Binding-site contacts:
Ligand atom O44 contacts residue ARG162 of chain 2.A at 2.8 Å (salt-bridge).
Ligand atom C23 contacts residue VAL112 of chain 2.A at 3.4 Å (hydrophobic).
Ligand atom O63 contacts residue ARG164 of chain 2.A at 3.3 Å.
Ligand atom O48 contacts residue ARG45 of chain 2.A at 3.0 Å (salt-bridge).
Ligand atom C01 contacts residue MET181 of chain 2.A at 3.7 Å (hydrophobic).
Ligand atom C33 contacts residue ASP113 of chain 2.A at 3.7 Å.
Ligand atom C33 contacts residue VAL112 of chain 2.A at 3.3 Å (hydrophobic).
Ligand atom O47 contacts residue ARG164 of chain 2.A at 3.0 Å.
Ligand atom C34 contacts residue PHE114 of chain 2.A at 3.5 Å (hydrophobic).
Ligand atom C62 contacts residue ARG162 of chain 2.A at 3.2 Å.
Ligand atom C16 contacts residue MET120 of chain 2.A at 3.7 Å (hydrophobic).
Ligand atom O41 contacts residue ARG162 of chain 2.A at 3.2 Å (salt-bridge).
Ligand atom O58 contacts residue ASN140 of chain 2.A at 3.4 Å.
Ligand atom C61 contacts residue ASN140 of chain 2.A at 3.6 Å.
Ligand atom C62 contacts residue ASN140 of chain 2.A at 3.7 Å.
Ligand atom C38 contacts residue GOL1 of chain 2.J at 3.2 Å.
Ligand atom C08 contacts residue VAL52 of chain 2.A at 3.5 Å (hydrophobic).
Ligand atom O41 contacts residue PHE114 of chain 2.A at 3.4 Å.
Ligand atom C39 contacts residue ASP47 of chain 2.A at 3.7 Å.
Ligand atom O48 contacts residue ARG68 of chain 2.A at 2.9 Å (salt-bridge).
Ligand atom C04 contacts residue MET61 of chain 2.A at 3.6 Å (hydrophobic).
Ligand atom C40 contacts residue ASP37 of chain 2.A at 3.4 Å.
Ligand atom O63 contacts residue ASN140 of chain 2.A at 3.5 Å.
Ligand atom C25 contacts residue MET50 of chain 2.A at 3.6 Å (hydrophobic).
Ligand atom O45 contacts residue ARG173 of chain 2.A at 3.4 Å (salt-bridge).
Ligand atom C39 contacts residue ARG173 of chain 2.A at 3.7 Å.
Ligand atom O47 contacts residue ARG68 of chain 2.A at 3.2 Å (salt-bridge).
Ligand atom C37 contacts residue ASP47 of chain 2.A at 3.6 Å.
Ligand atom C36 contacts residue ASP47 of chain 2.A at 3.7 Å.
Ligand atom C28 contacts residue VAL180 of chain 2.A at 3.6 Å (hydrophobic).
Ligand atom C31 contacts residue LEU158 of chain 2.A at 3.6 Å (hydrophobic).
Ligand atom C03 contacts residue LYS185 of chain 2.A at 3.6 Å.
Ligand atom O47 contacts residue ARG173 of chain 2.A at 3.0 Å (salt-bridge).
Ligand atom C38 contacts residue GLN177 of chain 2.A at 3.3 Å.
Ligand atom C40 contacts residue PHE114 of chain 2.A at 3.7 Å (hydrophobic).
Ligand atom C26 contacts residue SER48 of chain 2.A at 3.3 Å.
Ligand atom C09 contacts residue ILE31 of chain 2.A at 3.7 Å (hydrophobic).
Ligand atom C40 contacts residue ASP47 of chain 2.A at 3.6 Å.
Ligand atom O43 contacts residue ARG45 of chain 2.A at 3.1 Å (salt-bridge).
Ligand atom C17 contacts residue MET120 of chain 2.A at 3.7 Å (hydrophobic).

This small molecule binds to this protein.
Small molecule (SMILES): CC(=O)N[C@H]1[C@@H](OP(=O)(O)OP(=O)(O)OC/C=C(/C)CC/C=C(/C)CC/C=C(/C)CC/C=C(/C)CC/C=C(/C)CC/C=C(/C)CC/C=C(/C)CCC=C(C)C)O[C@H](CO)[C@@H](O)[C@@H]1O

Sequence of chain 2.A:
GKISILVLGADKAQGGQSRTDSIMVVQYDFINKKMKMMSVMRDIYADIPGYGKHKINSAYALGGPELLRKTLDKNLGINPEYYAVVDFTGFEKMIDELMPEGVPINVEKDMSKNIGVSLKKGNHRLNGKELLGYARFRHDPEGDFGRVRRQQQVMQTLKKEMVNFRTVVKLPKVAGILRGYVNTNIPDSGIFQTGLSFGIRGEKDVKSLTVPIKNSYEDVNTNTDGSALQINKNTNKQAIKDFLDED